The protein below binds the small molecule below.
Small molecule (SMILES): CC(=O)N[C@@H]1[C@@H](O)[C@H](O[C@@H]2O[C@H](CO)[C@@H](O[C@@H]3O[C@H](CO)[C@@H](O[C@@H]4O[C@H](CO)[C@@H](O)[C@H](O)[C@H]4NC(C)=O)[C@H](O)[C@H]3NC(C)=O)[C@H](O)[C@H]2NC(C)=O)[C@@H](CO)O[C@H]1O

Sequence of chain 1.B:
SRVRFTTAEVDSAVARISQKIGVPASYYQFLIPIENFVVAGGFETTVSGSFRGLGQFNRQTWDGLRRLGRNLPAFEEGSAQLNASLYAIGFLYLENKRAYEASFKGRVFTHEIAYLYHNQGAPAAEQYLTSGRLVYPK

Binding-site contacts:
Ligand atom C8 contacts residue HIS131 of chain 1.B at 3.4 Å.
Ligand atom O7 contacts residue ASN71 of chain 1.B at 3.1 Å (h-bond).
Ligand atom C4 contacts residue ASN132 of chain 1.B at 3.3 Å.
Ligand atom C8 contacts residue GLN69 of chain 1.B at 3.5 Å.
Ligand atom C7 contacts residue GLN69 of chain 1.B at 3.9 Å.
Ligand atom O3 contacts residue PRO136 of chain 1.B at 3.7 Å.
Ligand atom C7 contacts residue HIS131 of chain 1.B at 3.8 Å.
Ligand atom O6 contacts residue PHE64 of chain 1.B at 3.8 Å.
Ligand atom C8 contacts residue GLY68 of chain 1.B at 3.8 Å.
Ligand atom C5 contacts residue PHE64 of chain 1.B at 3.4 Å (hydrophobic).
Ligand atom O4 contacts residue ASN132 of chain 1.B at 3.7 Å.
Ligand atom C7 contacts residue GLU108 of chain 1.B at 3.7 Å.
Ligand atom C8 contacts residue THR74 of chain 1.B at 3.5 Å.
Ligand atom O6 contacts residue GLN69 of chain 1.B at 2.8 Å (h-bond).
Ligand atom C3 contacts residue THR74 of chain 1.B at 3.7 Å.
Ligand atom O3 contacts residue THR74 of chain 1.B at 2.6 Å (h-bond).
Ligand atom O5 contacts residue GLY134 of chain 1.B at 3.2 Å.
Ligand atom O7 contacts residue PHE70 of chain 1.B at 3.5 Å.
Ligand atom C8 contacts residue GLU108 of chain 1.B at 3.6 Å.
Ligand atom C5 contacts residue GLN133 of chain 1.B at 3.8 Å.
Ligand atom O7 contacts residue GLY77 of chain 1.B at 3.3 Å.
Ligand atom O5 contacts residue ASN132 of chain 1.B at 3.8 Å.
Ligand atom O7 contacts residue GLN69 of chain 1.B at 3.9 Å.
Ligand atom C6 contacts residue ASN132 of chain 1.B at 3.6 Å.
Ligand atom O6 contacts residue ALA135 of chain 1.B at 3.0 Å (h-bond).
Ligand atom O7 contacts residue ARG80 of chain 1.B at 3.8 Å.
Ligand atom O7 contacts residue THR74 of chain 1.B at 3.5 Å (h-bond).
Ligand atom O3 contacts residue GLU108 of chain 1.B at 2.6 Å (salt-bridge).
Ligand atom C1 contacts residue ASN132 of chain 1.B at 3.4 Å.
Ligand atom N2 contacts residue HIS131 of chain 1.B at 3.3 Å (h-bond).
Ligand atom O4 contacts residue PHE64 of chain 1.B at 3.4 Å.
Ligand atom C3 contacts residue GLU108 of chain 1.B at 3.1 Å.
Ligand atom C6 contacts residue GLN69 of chain 1.B at 3.5 Å.
Ligand atom C2 contacts residue GLU108 of chain 1.B at 3.7 Å.
Ligand atom O4 contacts residue GLN133 of chain 1.B at 3.8 Å.
Ligand atom O4 contacts residue GLY134 of chain 1.B at 3.5 Å.
Ligand atom C8 contacts residue LEU78 of chain 1.B at 3.5 Å (hydrophobic).
Ligand atom N2 contacts residue GLU108 of chain 1.B at 2.8 Å (salt-bridge).
Ligand atom C8 contacts residue GLY77 of chain 1.B at 3.6 Å.
Ligand atom C7 contacts residue GLY77 of chain 1.B at 3.9 Å.